Sequence of chain 42.K:
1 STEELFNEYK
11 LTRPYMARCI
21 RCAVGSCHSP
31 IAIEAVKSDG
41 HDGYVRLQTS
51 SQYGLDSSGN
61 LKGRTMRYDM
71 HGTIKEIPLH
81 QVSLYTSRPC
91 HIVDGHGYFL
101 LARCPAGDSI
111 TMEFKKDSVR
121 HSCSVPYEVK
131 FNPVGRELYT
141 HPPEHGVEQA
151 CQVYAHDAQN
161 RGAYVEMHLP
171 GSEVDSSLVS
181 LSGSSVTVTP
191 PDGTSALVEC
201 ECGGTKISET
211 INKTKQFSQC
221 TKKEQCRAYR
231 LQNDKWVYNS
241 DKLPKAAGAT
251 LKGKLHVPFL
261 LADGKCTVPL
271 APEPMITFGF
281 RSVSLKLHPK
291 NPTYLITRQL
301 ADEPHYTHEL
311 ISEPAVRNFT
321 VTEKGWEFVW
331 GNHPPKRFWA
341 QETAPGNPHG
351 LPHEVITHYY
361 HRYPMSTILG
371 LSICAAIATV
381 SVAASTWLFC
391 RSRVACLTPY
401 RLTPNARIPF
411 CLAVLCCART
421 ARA

The protein below binds the small molecule below.
Small molecule (SMILES): CC(=O)N[C@@H]1[C@@H](O)[C@H](O)[C@@H](CO)O[C@H]1O

Binding-site contacts:
Ligand atom O4 contacts residue ASN318 of chain 42.K at 4.5 Å.
Ligand atom C6 contacts residue SER284 of chain 42.K at 3.4 Å.
Ligand atom C6 contacts residue ASN318 of chain 42.K at 3.2 Å.
Ligand atom O6 contacts residue ASN318 of chain 42.K at 3.0 Å (h-bond).
Ligand atom O6 contacts residue SER284 of chain 42.K at 2.9 Å (h-bond).